Binding-site contacts:
Ligand atom O5' contacts residue VAL107 of chain 1.A at 2.7 Å (h-bond).
Ligand atom O4 contacts residue GLU66 of chain 1.A at 3.4 Å (salt-bridge).
Ligand atom N3 contacts residue GLU66 of chain 1.A at 2.7 Å (salt-bridge).
Ligand atom N3 contacts residue ILE165 of chain 1.B at 3.6 Å.
Ligand atom C5A contacts residue CYS47 of chain 1.A at 3.4 Å (hydrophobic).
Ligand atom O4 contacts residue ILE165 of chain 1.B at 3.4 Å.
Ligand atom C5' contacts residue VAL107 of chain 1.A at 3.4 Å (hydrophobic).
Ligand atom C6 contacts residue THR49 of chain 1.A at 3.3 Å.
Ligand atom O4' contacts residue VAL107 of chain 1.A at 2.8 Å (h-bond).
Ligand atom C20 contacts residue THR151 of chain 1.B at 3.1 Å.
Ligand atom O5' contacts residue LYS140 of chain 1.B at 2.8 Å (salt-bridge).
Ligand atom C2 contacts residue LEU48 of chain 1.A at 3.7 Å (hydrophobic).
Ligand atom C7M contacts residue CYS47 of chain 1.A at 3.6 Å (hydrophobic).
Ligand atom O4 contacts residue THR49 of chain 1.A at 3.0 Å (h-bond).
Ligand atom O2' contacts residue GLY105 of chain 1.A at 3.0 Å (h-bond).
Ligand atom C19 contacts residue PHE104 of chain 1.A at 3.5 Å (hydrophobic).
Ligand atom O4' contacts residue HIS106 of chain 1.A at 3.5 Å.
Ligand atom C7 contacts residue CYS47 of chain 1.A at 3.4 Å (hydrophobic).
Ligand atom O2' contacts residue VAL46 of chain 1.A at 3.6 Å.
Ligand atom O3' contacts residue GLU70 of chain 1.A at 3.5 Å.
Ligand atom N3 contacts residue LEU48 of chain 1.A at 3.6 Å.
Ligand atom C4A contacts residue CYS47 of chain 1.A at 3.5 Å (hydrophobic).
Ligand atom N5 contacts residue CYS47 of chain 1.A at 3.5 Å (h-bond).
Ligand atom O2 contacts residue GLU66 of chain 1.A at 3.6 Å.
Ligand atom O4' contacts residue GLY105 of chain 1.A at 2.9 Å (h-bond).
Ligand atom N10 contacts residue CYS47 of chain 1.A at 3.2 Å (h-bond).
Ligand atom C7M contacts residue GLY99 of chain 1.B at 3.1 Å.
Ligand atom O2' contacts residue CYS47 of chain 1.A at 2.8 Å (h-bond).
Ligand atom C7M contacts residue SER40 of chain 1.A at 3.2 Å.
Ligand atom C9A contacts residue CYS47 of chain 1.A at 3.2 Å (hydrophobic).
Ligand atom C5A contacts residue THR49 of chain 1.A at 3.5 Å.
Ligand atom C2 contacts residue GLU66 of chain 1.A at 3.6 Å.
Ligand atom O2 contacts residue ALA67 of chain 1.A at 3.4 Å.
Ligand atom C10 contacts residue CYS47 of chain 1.A at 3.4 Å (hydrophobic).
Ligand atom C4 contacts residue GLU66 of chain 1.A at 3.5 Å.
Ligand atom O4' contacts residue VAL46 of chain 1.A at 3.7 Å.
Ligand atom O2 contacts residue TRP68 of chain 1.A at 2.8 Å (h-bond).
Ligand atom O2 contacts residue ALA71 of chain 1.A at 3.5 Å.
Ligand atom N5 contacts residue THR49 of chain 1.A at 2.9 Å (h-bond).
Ligand atom C2' contacts residue CYS47 of chain 1.A at 3.6 Å (hydrophobic).

Sequence of chain 1.B:
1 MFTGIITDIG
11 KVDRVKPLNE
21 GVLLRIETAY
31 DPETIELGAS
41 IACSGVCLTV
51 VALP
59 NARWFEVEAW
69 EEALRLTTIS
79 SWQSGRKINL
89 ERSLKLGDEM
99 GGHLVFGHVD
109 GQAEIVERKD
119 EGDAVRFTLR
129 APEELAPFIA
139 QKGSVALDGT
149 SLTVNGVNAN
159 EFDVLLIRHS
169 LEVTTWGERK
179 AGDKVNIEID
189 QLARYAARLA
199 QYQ

This protein binds this small molecule.
Small molecule (SMILES): Cc1cc2nc3c(=O)[nH]c(=O)nc-3n(C[C@H](O)[C@H](O)[C@H](O)CO)c2cc1N(C)C

Sequence of chain 1.A:
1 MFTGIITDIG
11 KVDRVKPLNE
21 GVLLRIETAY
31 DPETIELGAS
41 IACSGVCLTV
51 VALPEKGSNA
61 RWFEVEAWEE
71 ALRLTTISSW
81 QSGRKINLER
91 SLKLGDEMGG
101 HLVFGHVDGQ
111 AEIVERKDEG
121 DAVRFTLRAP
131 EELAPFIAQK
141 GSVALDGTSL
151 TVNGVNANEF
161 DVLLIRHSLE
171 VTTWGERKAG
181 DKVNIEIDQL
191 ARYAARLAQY